Binding-site contacts:
Ligand atom NE contacts residue VAL64 of chain 1.A at 3.7 Å.
Ligand atom C contacts residue VAL50 of chain 1.A at 4.1 Å (hydrophobic).
Ligand atom N contacts residue MET68 of chain 1.A at 3.6 Å.
Ligand atom CD2 contacts residue GLN67 of chain 1.A at 3.6 Å.
Ligand atom CD2 contacts residue LYS54 of chain 1.A at 3.9 Å.
Ligand atom NH2 contacts residue VAL64 of chain 1.A at 3.6 Å.
Ligand atom CD contacts residue VAL64 of chain 1.A at 4.1 Å (hydrophobic).
Ligand atom CA contacts residue MET228 of chain 1.A at 4.0 Å (hydrophobic).
Ligand atom NH1 contacts residue VAL64 of chain 1.A at 4.0 Å.
Ligand atom CD1 contacts residue MET228 of chain 1.A at 3.6 Å (hydrophobic).
Ligand atom CA contacts residue LYS54 of chain 1.A at 3.9 Å.
Ligand atom N contacts residue MET228 of chain 1.A at 4.0 Å.
Ligand atom O contacts residue LYS54 of chain 1.A at 3.1 Å.
Ligand atom CD1 contacts residue ILE71 of chain 1.A at 4.0 Å (hydrophobic).
Ligand atom CD2 contacts residue VAL50 of chain 1.A at 4.0 Å (hydrophobic).
Ligand atom CB contacts residue LYS54 of chain 1.A at 4.2 Å.
Ligand atom C contacts residue LYS54 of chain 1.A at 3.5 Å.
Ligand atom CG contacts residue MET68 of chain 1.A at 3.7 Å (hydrophobic).
Ligand atom CG contacts residue VAL50 of chain 1.A at 4.1 Å (hydrophobic).
Ligand atom N contacts residue VAL50 of chain 1.A at 4.2 Å.
Ligand atom CD2 contacts residue GLU227 of chain 1.A at 3.7 Å.
Ligand atom O contacts residue GLU231 of chain 1.A at 3.0 Å (salt-bridge).
Ligand atom CD2 contacts residue GLN72 of chain 1.A at 3.5 Å.
Ligand atom C contacts residue GLU231 of chain 1.A at 3.8 Å.
Ligand atom CD1 contacts residue VAL50 of chain 1.A at 3.7 Å (hydrophobic).
Ligand atom CA contacts residue LYS54 of chain 1.A at 4.1 Å.
Ligand atom CD2 contacts residue GLU231 of chain 1.A at 3.4 Å.
Ligand atom N contacts residue LYS54 of chain 1.A at 4.1 Å.
Ligand atom CD2 contacts residue MET228 of chain 1.A at 3.9 Å (hydrophobic).
Ligand atom CD1 contacts residue MET68 of chain 1.A at 3.6 Å (hydrophobic).
Ligand atom CD2 contacts residue ILE71 of chain 1.A at 3.9 Å (hydrophobic).
Ligand atom C contacts residue LYS54 of chain 1.A at 3.8 Å.
Ligand atom CB contacts residue GLU231 of chain 1.A at 3.1 Å.
Ligand atom CA contacts residue MET68 of chain 1.A at 3.7 Å (hydrophobic).
Ligand atom C contacts residue MET68 of chain 1.A at 4.0 Å (hydrophobic).
Ligand atom CB contacts residue VAL50 of chain 1.A at 3.8 Å (hydrophobic).
Ligand atom CG contacts residue GLU231 of chain 1.A at 4.0 Å.
Ligand atom CB contacts residue MET68 of chain 1.A at 3.9 Å (hydrophobic).
Ligand atom CD2 contacts residue MET68 of chain 1.A at 3.8 Å (hydrophobic).
Ligand atom CZ contacts residue VAL64 of chain 1.A at 3.8 Å (hydrophobic).

Sequence of chain 1.A:
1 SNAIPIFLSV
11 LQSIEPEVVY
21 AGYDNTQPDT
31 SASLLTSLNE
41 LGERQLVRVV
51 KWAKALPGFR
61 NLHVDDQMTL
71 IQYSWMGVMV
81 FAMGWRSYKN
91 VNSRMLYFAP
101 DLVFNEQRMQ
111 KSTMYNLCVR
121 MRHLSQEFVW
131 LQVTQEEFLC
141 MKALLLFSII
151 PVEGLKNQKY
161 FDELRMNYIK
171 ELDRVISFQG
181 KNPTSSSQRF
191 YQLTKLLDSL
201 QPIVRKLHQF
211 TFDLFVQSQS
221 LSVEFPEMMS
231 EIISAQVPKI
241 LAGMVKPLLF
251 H

This protein binds this small molecule.
Small molecule (SMILES): CC(C)C[C@H](NC(=O)[C@H](C)N)C(=O)N[C@@H](CC(C)C)C(=O)N[C@@H](CCCN=C(N)N)C(=O)N[C@@H](Cc1ccc(O)cc1)C(=O)N[C@@H](CC(C)C)C(=O)N[C@@H](CC(C)C)C(=O)N[C@@H](CC(=O)O)C(=O)N[C@H](C=O)CCCCN